Binding-site contacts:
Ligand atom C5 contacts residue ILE344 of chain 1.D at 4.4 Å (hydrophobic).
Ligand atom C4 contacts residue ILE344 of chain 1.D at 4.3 Å (hydrophobic).
Ligand atom CL contacts residue PHE96 of chain 1.D at 3.8 Å.
Ligand atom N1 contacts residue ALA279 of chain 1.D at 3.8 Å.
Ligand atom N3 contacts residue ALA279 of chain 1.D at 4.1 Å.
Ligand atom C8 contacts residue VAL348 of chain 1.D at 4.3 Å (hydrophobic).
Ligand atom C6 contacts residue ALA279 of chain 1.D at 4.4 Å (hydrophobic).
Ligand atom C11 contacts residue ALA279 of chain 1.D at 4.1 Å (hydrophobic).
Ligand atom C5 contacts residue THR283 of chain 1.D at 3.0 Å.
Ligand atom C4 contacts residue THR283 of chain 1.D at 3.1 Å.
Ligand atom C7 contacts residue VAL348 of chain 1.D at 3.9 Å (hydrophobic).
Ligand atom N1 contacts residue ILE344 of chain 1.D at 4.3 Å.
Ligand atom C9 contacts residue PHE278 of chain 1.D at 4.0 Å (hydrophobic).
Ligand atom C2 contacts residue ALA279 of chain 1.D at 4.3 Å (hydrophobic).
Ligand atom C2 contacts residue ILE344 of chain 1.D at 4.2 Å (hydrophobic).
Ligand atom C11 contacts residue PHE278 of chain 1.D at 3.8 Å (hydrophobic).
Ligand atom C9 contacts residue PHE96 of chain 1.D at 4.4 Å (hydrophobic).
Ligand atom C5 contacts residue HEM1 of chain 1.N at 4.2 Å.
Ligand atom N1 contacts residue THR283 of chain 1.D at 4.2 Å.
Ligand atom C4 contacts residue ALA279 of chain 1.D at 3.5 Å (hydrophobic).
Ligand atom CL contacts residue ILE190 of chain 1.D at 4.2 Å.
Ligand atom C10 contacts residue PHE278 of chain 1.D at 3.2 Å (hydrophobic).
Ligand atom N3 contacts residue THR283 of chain 1.D at 4.4 Å.
Ligand atom CL contacts residue VAL85 of chain 1.D at 3.8 Å.
Ligand atom N3 contacts residue ILE344 of chain 1.D at 4.2 Å.
Ligand atom C2 contacts residue HEM1 of chain 1.N at 3.4 Å.
Ligand atom CL contacts residue PHE278 of chain 1.D at 4.2 Å.
Ligand atom N1 contacts residue HEM1 of chain 1.N at 4.5 Å.
Ligand atom C4 contacts residue HEM1 of chain 1.N at 2.9 Å.
Ligand atom N3 contacts residue HEM1 of chain 1.N at 2.4 Å.
Ligand atom C5 contacts residue ALA279 of chain 1.D at 3.3 Å (hydrophobic).
Ligand atom N3 contacts residue CYS417 of chain 1.D at 4.4 Å.

A small-molecule ligand and the protein it binds are described below.
Small molecule (SMILES): Clc1ccc(-n2ccnc2)cc1

Sequence of chain 1.D:
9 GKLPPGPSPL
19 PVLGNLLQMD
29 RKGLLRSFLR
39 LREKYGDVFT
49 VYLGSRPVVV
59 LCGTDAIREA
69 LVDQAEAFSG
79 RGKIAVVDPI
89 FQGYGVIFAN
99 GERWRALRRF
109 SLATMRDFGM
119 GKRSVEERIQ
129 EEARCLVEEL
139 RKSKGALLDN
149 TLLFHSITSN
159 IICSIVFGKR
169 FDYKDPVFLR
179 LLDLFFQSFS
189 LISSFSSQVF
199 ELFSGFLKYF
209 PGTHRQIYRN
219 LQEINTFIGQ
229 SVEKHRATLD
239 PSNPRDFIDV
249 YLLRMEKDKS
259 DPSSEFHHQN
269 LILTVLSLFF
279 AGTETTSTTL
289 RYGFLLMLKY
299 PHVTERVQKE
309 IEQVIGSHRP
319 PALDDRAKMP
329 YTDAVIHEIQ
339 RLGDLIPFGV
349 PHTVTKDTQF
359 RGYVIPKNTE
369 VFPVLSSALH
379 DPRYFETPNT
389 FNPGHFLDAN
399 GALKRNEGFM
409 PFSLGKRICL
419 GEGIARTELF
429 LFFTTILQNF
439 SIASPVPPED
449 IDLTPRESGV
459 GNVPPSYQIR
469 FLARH